Sequence of chain 2.A:
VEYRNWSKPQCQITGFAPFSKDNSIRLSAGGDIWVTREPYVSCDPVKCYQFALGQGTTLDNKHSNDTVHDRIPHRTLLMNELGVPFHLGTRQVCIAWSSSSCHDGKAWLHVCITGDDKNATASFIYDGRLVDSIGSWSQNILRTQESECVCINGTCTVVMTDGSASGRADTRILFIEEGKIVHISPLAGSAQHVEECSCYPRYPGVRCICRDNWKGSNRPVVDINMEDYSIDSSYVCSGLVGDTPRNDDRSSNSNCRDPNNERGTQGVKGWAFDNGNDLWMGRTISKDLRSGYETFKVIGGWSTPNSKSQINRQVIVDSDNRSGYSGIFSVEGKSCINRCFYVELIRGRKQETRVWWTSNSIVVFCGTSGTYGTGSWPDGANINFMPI

Binding-site contacts:
Ligand atom O6 contacts residue ASN312 of chain 2.B at 2.0 Å (h-bond).
Ligand atom C5 contacts residue ASN312 of chain 2.B at 2.6 Å.
Ligand atom O3 contacts residue ILE311 of chain 2.B at 2.4 Å (h-bond).
Ligand atom O7 contacts residue GLY373 of chain 2.B at 2.4 Å (h-bond).
Ligand atom O2 contacts residue ASN312 of chain 2.B at 0.8 Å.
Ligand atom O2 contacts residue ILE311 of chain 2.B at 2.1 Å.
Ligand atom C6 contacts residue GLN314 of chain 2.B at 2.6 Å.
Ligand atom C2 contacts residue ASN119 of chain 2.A at 2.6 Å.
Ligand atom C2 contacts residue ASN312 of chain 2.B at 1.2 Å.
Ligand atom O5 contacts residue ASN119 of chain 2.A at 2.3 Å (h-bond).
Ligand atom O4 contacts residue GLN310 of chain 2.B at 2.0 Å (h-bond).
Ligand atom C4 contacts residue GLN310 of chain 2.B at 1.7 Å.
Ligand atom C1 contacts residue ASN312 of chain 2.B at 0.9 Å.
Ligand atom C6 contacts residue ASN312 of chain 2.B at 2.4 Å.
Ligand atom O3 contacts residue ASN312 of chain 2.B at 0.9 Å.
Ligand atom O5 contacts residue ASN312 of chain 2.B at 2.2 Å.
Ligand atom O4 contacts residue TYR372 of chain 2.B at 2.7 Å (h-bond).
Ligand atom C2 contacts residue ARG313 of chain 2.B at 1.7 Å.
Ligand atom C8 contacts residue TYR372 of chain 2.B at 1.7 Å (hydrophobic).
Ligand atom O5 contacts residue GLN310 of chain 2.B at 2.7 Å (h-bond).
Ligand atom C7 contacts residue GLY373 of chain 2.B at 2.4 Å.
Ligand atom O3 contacts residue PHE296 of chain 2.B at 2.6 Å.
Ligand atom O5 contacts residue ARG313 of chain 2.B at 1.6 Å.
Ligand atom O2 contacts residue ARG313 of chain 2.B at 2.4 Å (salt-bridge).
Ligand atom O6 contacts residue TRP280 of chain 2.B at 2.5 Å.
Ligand atom C6 contacts residue GLN310 of chain 2.B at 1.3 Å.
Ligand atom C5 contacts residue GLN314 of chain 2.B at 2.6 Å.
Ligand atom C3 contacts residue PHE296 of chain 2.B at 2.4 Å (hydrophobic).
Ligand atom C5 contacts residue GLN310 of chain 2.B at 2.2 Å.
Ligand atom O6 contacts residue GLN310 of chain 2.B at 1.0 Å.
Ligand atom C4 contacts residue TYR372 of chain 2.B at 2.2 Å (hydrophobic).
Ligand atom C1 contacts residue ASN119 of chain 2.A at 1.5 Å.
Ligand atom O5 contacts residue GLN314 of chain 2.B at 2.5 Å (h-bond).
Ligand atom C1 contacts residue ARG313 of chain 2.B at 0.7 Å.
Ligand atom O2 contacts residue ARG313 of chain 2.B at 0.8 Å (salt-bridge).
Ligand atom C3 contacts residue ARG313 of chain 2.B at 2.6 Å.
Ligand atom O6 contacts residue ILE311 of chain 2.B at 2.4 Å (h-bond).
Ligand atom O2 contacts residue ASN312 of chain 2.B at 2.1 Å.
Ligand atom C2 contacts residue ARG313 of chain 2.B at 1.8 Å.
Ligand atom C3 contacts residue ASN312 of chain 2.B at 1.8 Å.

This small molecule binds to this protein.
Small molecule (SMILES): CC(=O)N[C@H]1[C@H](O[C@H]2[C@H](O)[C@@H](NC(C)=O)CO[C@@H]2CO[C@H]2O[C@H](CO)[C@@H](O)[C@H](O)[C@@H]2O)O[C@H](CO)[C@@H](O[C@@H]2O[C@H](CO)[C@@H](O)[C@H](O[C@H]3O[C@H](CO)[C@@H](O)[C@H](O)[C@@H]3O[C@H]3O[C@H](CO)[C@@H](O)[C@H](O)[C@@H]3O)[C@@H]2O)[C@@H]1O

Sequence of chain 2.B:
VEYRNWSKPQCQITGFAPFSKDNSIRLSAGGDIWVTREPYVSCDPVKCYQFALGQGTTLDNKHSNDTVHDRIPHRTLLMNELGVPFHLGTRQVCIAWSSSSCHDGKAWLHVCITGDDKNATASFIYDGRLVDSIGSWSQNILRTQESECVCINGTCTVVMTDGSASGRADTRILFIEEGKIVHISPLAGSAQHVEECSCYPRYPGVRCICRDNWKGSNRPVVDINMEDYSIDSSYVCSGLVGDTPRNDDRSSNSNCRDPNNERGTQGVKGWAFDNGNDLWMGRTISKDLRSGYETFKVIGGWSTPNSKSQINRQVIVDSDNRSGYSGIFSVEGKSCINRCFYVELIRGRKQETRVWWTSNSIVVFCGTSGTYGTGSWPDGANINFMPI